Sequence of chain 1.C:
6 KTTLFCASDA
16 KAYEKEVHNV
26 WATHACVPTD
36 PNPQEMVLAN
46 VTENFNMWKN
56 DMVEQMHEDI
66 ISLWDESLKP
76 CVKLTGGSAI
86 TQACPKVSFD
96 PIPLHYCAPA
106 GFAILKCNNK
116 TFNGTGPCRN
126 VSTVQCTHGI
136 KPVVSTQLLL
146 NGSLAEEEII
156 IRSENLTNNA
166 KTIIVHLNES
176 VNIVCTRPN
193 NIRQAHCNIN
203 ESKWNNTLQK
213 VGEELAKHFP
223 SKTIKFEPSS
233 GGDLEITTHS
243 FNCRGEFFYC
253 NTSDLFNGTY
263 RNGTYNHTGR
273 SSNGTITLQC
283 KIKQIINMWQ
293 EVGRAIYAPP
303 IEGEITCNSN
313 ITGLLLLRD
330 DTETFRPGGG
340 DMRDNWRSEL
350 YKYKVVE

The small molecule below binds the protein below.
Small molecule (SMILES): CC(=O)N[C@@H]1[C@@H](O)[C@H](O)[C@@H](CO)O[C@H]1O

Binding-site contacts:
Ligand atom O6 contacts residue ARG272 of chain 1.C at 3.1 Å.
Ligand atom C5 contacts residue ASP256 of chain 1.C at 4.3 Å.
Ligand atom O6 contacts residue GLY271 of chain 1.C at 4.0 Å.
Ligand atom O5 contacts residue ASP256 of chain 1.C at 3.5 Å (salt-bridge).
Ligand atom C8 contacts residue ASN259 of chain 1.C at 4.2 Å.
Ligand atom C6 contacts residue ASP256 of chain 1.C at 3.8 Å.
Ligand atom O5 contacts residue THR270 of chain 1.C at 3.6 Å.
Ligand atom C1 contacts residue THR270 of chain 1.C at 3.5 Å.
Ligand atom C5 contacts residue THR270 of chain 1.C at 4.1 Å.
Ligand atom C5 contacts residue ASN259 of chain 1.C at 3.7 Å.
Ligand atom C2 contacts residue SER255 of chain 1.C at 4.3 Å.
Ligand atom O5 contacts residue GLY271 of chain 1.C at 3.8 Å.
Ligand atom C8 contacts residue PRO230 of chain 1.C at 3.7 Å (hydrophobic).
Ligand atom O7 contacts residue ASN259 of chain 1.C at 4.5 Å.
Ligand atom C4 contacts residue ASN259 of chain 1.C at 4.2 Å.
Ligand atom O5 contacts residue ASN259 of chain 1.C at 2.4 Å (h-bond).
Ligand atom C1 contacts residue ASN259 of chain 1.C at 1.4 Å.
Ligand atom C3 contacts residue ASN259 of chain 1.C at 3.8 Å.
Ligand atom C6 contacts residue ARG272 of chain 1.C at 4.2 Å.
Ligand atom C1 contacts residue GLY271 of chain 1.C at 4.0 Å.
Ligand atom N2 contacts residue ASN259 of chain 1.C at 2.9 Å (h-bond).
Ligand atom C1 contacts residue SER255 of chain 1.C at 4.0 Å.
Ligand atom C7 contacts residue PRO230 of chain 1.C at 3.8 Å (hydrophobic).
Ligand atom O7 contacts residue PRO230 of chain 1.C at 3.6 Å.
Ligand atom O6 contacts residue ASP256 of chain 1.C at 2.7 Å (salt-bridge).
Ligand atom O5 contacts residue ARG272 of chain 1.C at 4.3 Å.
Ligand atom O5 contacts residue SER255 of chain 1.C at 4.3 Å.
Ligand atom C7 contacts residue ASN259 of chain 1.C at 3.9 Å.
Ligand atom C2 contacts residue ASN259 of chain 1.C at 2.4 Å.
Ligand atom C8 contacts residue GLU229 of chain 1.C at 3.9 Å.